Binding-site contacts:
Ligand atom C8 contacts residue ARG257 of chain 1.B at 3.6 Å.
Ligand atom N16 contacts residue ARG257 of chain 1.B at 3.8 Å.
Ligand atom C2 contacts residue ARG65 of chain 1.B at 3.7 Å.
Ligand atom C13 contacts residue ASP98 of chain 1.B at 3.4 Å.
Ligand atom C3 contacts residue ARG222 of chain 1.B at 3.3 Å.
Ligand atom C9 contacts residue ARG257 of chain 1.B at 3.3 Å.
Ligand atom C11 contacts residue ASP187 of chain 1.B at 3.3 Å.
Ligand atom N17 contacts residue ARG257 of chain 1.B at 3.3 Å.
Ligand atom C10 contacts residue ASP187 of chain 1.B at 3.7 Å.
Ligand atom C4 contacts residue HIS259 of chain 1.B at 3.7 Å.
Ligand atom N18 contacts residue ASP187 of chain 1.B at 2.7 Å (salt-bridge).
Ligand atom C7 contacts residue PHE192 of chain 1.B at 3.7 Å (hydrophobic).
Ligand atom O21 contacts residue GLY219 of chain 1.B at 3.2 Å (h-bond).
Ligand atom O22 contacts residue ARG257 of chain 1.B at 3.0 Å (salt-bridge).
Ligand atom N15 contacts residue PHE192 of chain 1.B at 3.4 Å.
Ligand atom N19 contacts residue LEU217 of chain 1.B at 3.6 Å.
Ligand atom S23 contacts residue ARG257 of chain 1.B at 3.7 Å.
Ligand atom N19 contacts residue ASN117 of chain 1.B at 2.8 Å (h-bond).
Ligand atom C10 contacts residue LYS223 of chain 1.B at 3.6 Å.
Ligand atom C9 contacts residue PHE192 of chain 1.B at 3.8 Å (hydrophobic).
Ligand atom N19 contacts residue ASP187 of chain 1.B at 3.0 Å (salt-bridge).
Ligand atom S23 contacts residue THR64 of chain 1.B at 3.7 Å.
Ligand atom N15 contacts residue ARG257 of chain 1.B at 3.4 Å (salt-bridge).
Ligand atom N16 contacts residue ASN117 of chain 1.B at 3.2 Å (h-bond).
Ligand atom C7 contacts residue LYS223 of chain 1.B at 3.8 Å.
Ligand atom C8 contacts residue ILE119 of chain 1.B at 3.8 Å (hydrophobic).
Ligand atom C14 contacts residue PHE192 of chain 1.B at 3.8 Å (hydrophobic).
Ligand atom C13 contacts residue ARG257 of chain 1.B at 3.4 Å.
Ligand atom N18 contacts residue MET141 of chain 1.B at 3.7 Å.
Ligand atom C4 contacts residue ARG65 of chain 1.B at 3.8 Å.
Ligand atom O21 contacts residue LYS223 of chain 1.B at 2.8 Å (salt-bridge).
Ligand atom N17 contacts residue ILE119 of chain 1.B at 3.8 Å.
Ligand atom N15 contacts residue LYS223 of chain 1.B at 3.2 Å (salt-bridge).
Ligand atom C2 contacts residue HIS259 of chain 1.B at 3.4 Å.
Ligand atom C11 contacts residue ASN117 of chain 1.B at 3.6 Å.
Ligand atom C7 contacts residue ARG257 of chain 1.B at 3.8 Å.
Ligand atom C13 contacts residue ILE119 of chain 1.B at 3.8 Å (hydrophobic).
Ligand atom N16 contacts residue ILE119 of chain 1.B at 3.8 Å.
Ligand atom C1 contacts residue ARG222 of chain 1.B at 3.5 Å.
Ligand atom C12 contacts residue LYS223 of chain 1.B at 3.6 Å.

A protein and the small-molecule ligand that binds it are described below.
Small molecule (SMILES): Cn1c(SCC(=O)Nc2ccccc2)nc2c(=O)[nH]c(N)nc21

Sequence of chain 1.B:
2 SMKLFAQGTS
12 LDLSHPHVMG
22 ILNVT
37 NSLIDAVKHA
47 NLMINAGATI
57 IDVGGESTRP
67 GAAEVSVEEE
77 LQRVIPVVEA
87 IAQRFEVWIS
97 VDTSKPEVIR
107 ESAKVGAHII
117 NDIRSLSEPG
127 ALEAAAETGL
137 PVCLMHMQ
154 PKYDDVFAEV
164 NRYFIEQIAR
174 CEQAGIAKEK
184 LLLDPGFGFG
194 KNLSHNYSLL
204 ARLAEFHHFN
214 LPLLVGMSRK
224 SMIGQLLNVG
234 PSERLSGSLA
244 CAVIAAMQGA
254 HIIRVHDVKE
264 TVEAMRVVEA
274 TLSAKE